Sequence of chain 1.B:
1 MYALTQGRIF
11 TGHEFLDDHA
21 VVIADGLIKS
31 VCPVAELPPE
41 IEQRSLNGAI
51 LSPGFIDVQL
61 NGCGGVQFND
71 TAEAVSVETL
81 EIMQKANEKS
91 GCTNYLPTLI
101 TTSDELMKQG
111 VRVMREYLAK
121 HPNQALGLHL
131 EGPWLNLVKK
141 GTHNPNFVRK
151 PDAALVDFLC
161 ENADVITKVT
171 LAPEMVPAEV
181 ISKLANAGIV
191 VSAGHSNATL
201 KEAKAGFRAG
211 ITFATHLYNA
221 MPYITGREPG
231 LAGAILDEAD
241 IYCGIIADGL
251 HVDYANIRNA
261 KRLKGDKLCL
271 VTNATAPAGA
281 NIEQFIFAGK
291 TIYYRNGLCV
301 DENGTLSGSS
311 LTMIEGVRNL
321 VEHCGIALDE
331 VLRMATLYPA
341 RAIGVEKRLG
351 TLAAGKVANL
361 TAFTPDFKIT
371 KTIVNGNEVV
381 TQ

Sequence of chain 1.A:
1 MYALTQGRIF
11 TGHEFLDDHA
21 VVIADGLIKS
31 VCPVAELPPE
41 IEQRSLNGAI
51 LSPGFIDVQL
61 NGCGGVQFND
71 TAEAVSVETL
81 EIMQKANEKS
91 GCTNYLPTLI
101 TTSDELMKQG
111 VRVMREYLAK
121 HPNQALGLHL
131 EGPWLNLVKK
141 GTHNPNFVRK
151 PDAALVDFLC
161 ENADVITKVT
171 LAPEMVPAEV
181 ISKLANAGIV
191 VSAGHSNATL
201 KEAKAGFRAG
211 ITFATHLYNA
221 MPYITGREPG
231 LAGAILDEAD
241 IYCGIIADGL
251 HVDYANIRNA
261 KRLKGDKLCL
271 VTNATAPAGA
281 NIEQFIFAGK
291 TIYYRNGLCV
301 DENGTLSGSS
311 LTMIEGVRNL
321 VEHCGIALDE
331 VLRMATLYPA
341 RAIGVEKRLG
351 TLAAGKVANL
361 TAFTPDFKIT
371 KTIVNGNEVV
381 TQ

Binding-site contacts:
Ligand atom C1 contacts residue ASN273 of chain 1.B at 3.8 Å.
Ligand atom O3 contacts residue HIS195 of chain 1.B at 3.8 Å.
Ligand atom C8 contacts residue PHE287 of chain 1.B at 3.8 Å (hydrophobic).
Ligand atom C5 contacts residue LEU306 of chain 1.B at 3.5 Å (hydrophobic).
Ligand atom O5 contacts residue HIS251 of chain 1.B at 3.4 Å.
Ligand atom O72 contacts residue HIS195 of chain 1.B at 3.1 Å.
Ligand atom C3 contacts residue THR142 of chain 1.B at 3.8 Å.
Ligand atom O3P contacts residue ARG227 of chain 1.A at 3.0 Å (salt-bridge).
Ligand atom C3 contacts residue LEU306 of chain 1.B at 3.2 Å (hydrophobic).
Ligand atom C1 contacts residue HIS251 of chain 1.B at 3.5 Å.
Ligand atom O1 contacts residue LEU306 of chain 1.B at 3.8 Å.
Ligand atom O6 contacts residue ALA220 of chain 1.B at 3.6 Å.
Ligand atom O71 contacts residue HIS216 of chain 1.B at 3.2 Å (h-bond).
Ligand atom O72 contacts residue ZN1 of chain 1.E at 3.0 Å.
Ligand atom O1P contacts residue ALA220 of chain 1.B at 2.7 Å (h-bond).
Ligand atom O1 contacts residue GLY308 of chain 1.B at 2.9 Å (h-bond).
Ligand atom O71 contacts residue HIS195 of chain 1.B at 3.7 Å.
Ligand atom N2 contacts residue ASN273 of chain 1.B at 3.5 Å (h-bond).
Ligand atom O72 contacts residue HIS143 of chain 1.B at 3.0 Å (h-bond).
Ligand atom O1P contacts residue ASN219 of chain 1.B at 3.7 Å.
Ligand atom O4 contacts residue THR305 of chain 1.B at 3.8 Å.
Ligand atom O4 contacts residue THR142 of chain 1.B at 3.6 Å (h-bond).
Ligand atom O1 contacts residue HIS251 of chain 1.B at 2.7 Å (h-bond).
Ligand atom O71 contacts residue ZN1 of chain 1.E at 1.9 Å.
Ligand atom P contacts residue ALA220 of chain 1.B at 3.6 Å.
Ligand atom O71 contacts residue GLU131 of chain 1.B at 3.3 Å (salt-bridge).
Ligand atom C8 contacts residue ASN61 of chain 1.B at 3.5 Å.
Ligand atom N2 contacts residue GLY308 of chain 1.B at 3.5 Å (h-bond).
Ligand atom O2P contacts residue ASN219 of chain 1.B at 2.9 Å (h-bond).
Ligand atom O2P contacts residue ARG227 of chain 1.A at 2.8 Å (salt-bridge).
Ligand atom O71 contacts residue ASN273 of chain 1.B at 3.3 Å (h-bond).
Ligand atom O4 contacts residue LEU306 of chain 1.B at 2.9 Å (h-bond).
Ligand atom O3 contacts residue THR142 of chain 1.B at 2.7 Å (h-bond).
Ligand atom O4 contacts residue GLY141 of chain 1.B at 3.4 Å.
Ligand atom O3 contacts residue GLY141 of chain 1.B at 3.5 Å.
Ligand atom C4 contacts residue LEU306 of chain 1.B at 3.4 Å (hydrophobic).
Ligand atom P contacts residue ARG227 of chain 1.A at 3.7 Å.
Ligand atom P7 contacts residue ZN1 of chain 1.E at 3.0 Å.
Ligand atom O72 contacts residue GLU131 of chain 1.B at 3.7 Å.
Ligand atom C8 contacts residue ASN273 of chain 1.B at 3.8 Å.

This small molecule binds to this protein.
Small molecule (SMILES): C[P](=O)(O)N[C@@H]1[C@@H](O)[C@H](O)[C@@H](COP(=O)(O)O)O[C@@H]1O